Binding-site contacts:
Ligand atom N2 contacts residue ASN1081 of chain 1.A at 3.0 Å (h-bond).
Ligand atom O5 contacts residue ASN1081 of chain 1.A at 2.3 Å (h-bond).
Ligand atom C1 contacts residue ASN1081 of chain 1.A at 1.4 Å.
Ligand atom C7 contacts residue THR1083 of chain 1.A at 4.2 Å.
Ligand atom C3 contacts residue ASN1081 of chain 1.A at 3.8 Å.
Ligand atom C7 contacts residue ASN1081 of chain 1.A at 4.1 Å.
Ligand atom N2 contacts residue PHE1086 of chain 1.A at 3.6 Å.
Ligand atom C2 contacts residue ASN1081 of chain 1.A at 2.4 Å.
Ligand atom N2 contacts residue THR1083 of chain 1.A at 3.9 Å.
Ligand atom C8 contacts residue PHE1086 of chain 1.A at 3.6 Å (hydrophobic).
Ligand atom C7 contacts residue PHE1086 of chain 1.A at 4.0 Å (hydrophobic).
Ligand atom C2 contacts residue THR1083 of chain 1.A at 3.7 Å.
Ligand atom O7 contacts residue THR1083 of chain 1.A at 4.2 Å.
Ligand atom C4 contacts residue ASN1081 of chain 1.A at 4.2 Å.
Ligand atom C1 contacts residue THR1083 of chain 1.A at 3.9 Å.
Ligand atom C5 contacts residue ASN1081 of chain 1.A at 3.6 Å.
Ligand atom O5 contacts residue THR1083 of chain 1.A at 4.4 Å.

A small-molecule ligand and the protein it binds are described below.
Small molecule (SMILES): CC(=O)N[C@@H]1[C@@H](O)[C@H](O)[C@@H](CO)O[C@H]1O

Sequence of chain 1.A:
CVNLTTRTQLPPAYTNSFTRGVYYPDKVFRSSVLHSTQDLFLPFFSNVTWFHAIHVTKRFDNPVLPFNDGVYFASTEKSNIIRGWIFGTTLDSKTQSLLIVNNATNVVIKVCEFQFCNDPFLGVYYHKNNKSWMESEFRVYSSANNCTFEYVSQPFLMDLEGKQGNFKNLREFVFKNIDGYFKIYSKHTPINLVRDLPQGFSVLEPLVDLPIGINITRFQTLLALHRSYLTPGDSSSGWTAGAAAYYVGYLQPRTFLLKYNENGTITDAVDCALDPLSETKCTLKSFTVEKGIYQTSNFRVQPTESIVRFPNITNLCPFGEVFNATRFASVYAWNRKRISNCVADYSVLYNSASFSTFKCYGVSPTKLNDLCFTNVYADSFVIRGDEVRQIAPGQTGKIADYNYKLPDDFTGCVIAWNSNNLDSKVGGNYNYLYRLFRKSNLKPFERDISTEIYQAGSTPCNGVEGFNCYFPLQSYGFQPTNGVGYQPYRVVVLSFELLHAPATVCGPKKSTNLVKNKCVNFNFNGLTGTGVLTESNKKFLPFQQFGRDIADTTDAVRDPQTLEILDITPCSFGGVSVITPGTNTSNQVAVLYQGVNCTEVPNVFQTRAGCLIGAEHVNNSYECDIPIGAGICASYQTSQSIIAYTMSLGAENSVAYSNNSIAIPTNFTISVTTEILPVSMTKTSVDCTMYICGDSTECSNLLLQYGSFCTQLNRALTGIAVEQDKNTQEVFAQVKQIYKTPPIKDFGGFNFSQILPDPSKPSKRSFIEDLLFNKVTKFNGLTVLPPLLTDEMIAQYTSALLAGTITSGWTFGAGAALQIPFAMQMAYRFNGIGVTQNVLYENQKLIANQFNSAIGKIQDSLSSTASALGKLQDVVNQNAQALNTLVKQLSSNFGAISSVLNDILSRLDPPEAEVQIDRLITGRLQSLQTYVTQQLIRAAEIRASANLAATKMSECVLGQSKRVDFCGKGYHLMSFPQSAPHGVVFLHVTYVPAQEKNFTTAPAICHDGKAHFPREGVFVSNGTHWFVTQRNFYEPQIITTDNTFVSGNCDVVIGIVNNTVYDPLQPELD